A protein and the small-molecule ligand that binds it are described below.
Small molecule (SMILES): O=c1[nH]c(=O)n([C@H]2C[C@H](O)[C@@H](COP(=O)(O)O)O2)cc1I

Sequence of chain 2.A:
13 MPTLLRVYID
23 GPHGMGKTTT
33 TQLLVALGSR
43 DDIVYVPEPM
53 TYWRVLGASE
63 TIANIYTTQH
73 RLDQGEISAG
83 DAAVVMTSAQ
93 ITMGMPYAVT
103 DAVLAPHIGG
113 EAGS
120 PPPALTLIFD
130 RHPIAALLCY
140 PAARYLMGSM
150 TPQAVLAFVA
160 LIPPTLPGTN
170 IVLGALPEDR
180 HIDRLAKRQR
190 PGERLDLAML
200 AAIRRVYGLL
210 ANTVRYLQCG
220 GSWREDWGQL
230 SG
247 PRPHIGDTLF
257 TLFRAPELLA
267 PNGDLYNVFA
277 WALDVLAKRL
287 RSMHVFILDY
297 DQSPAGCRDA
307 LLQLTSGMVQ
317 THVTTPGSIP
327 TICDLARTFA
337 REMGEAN

Binding-site contacts:
Ligand atom C1' contacts residue MET95 of chain 2.A at 3.9 Å (hydrophobic).
Ligand atom OP3 contacts residue ARG189 of chain 2.A at 3.6 Å (salt-bridge).
Ligand atom OP3 contacts residue ADP1 of chain 2.B at 3.5 Å (h-bond).
Ligand atom C2 contacts residue MET95 of chain 2.A at 3.8 Å (hydrophobic).
Ligand atom C4 contacts residue TYR139 of chain 2.A at 3.2 Å (hydrophobic).
Ligand atom O4' contacts residue MET95 of chain 2.A at 3.5 Å.
Ligand atom C4' contacts residue ILE64 of chain 2.A at 3.6 Å (hydrophobic).
Ligand atom C3' contacts residue GLU192 of chain 2.A at 3.5 Å.
Ligand atom N3 contacts residue GLN92 of chain 2.A at 3.5 Å (h-bond).
Ligand atom O3' contacts residue GLU192 of chain 2.A at 2.5 Å (salt-bridge).
Ligand atom OP3 contacts residue GLU50 of chain 2.A at 3.4 Å (salt-bridge).
Ligand atom O4 contacts residue ALA134 of chain 2.A at 3.9 Å.
Ligand atom O2 contacts residue ILE67 of chain 2.A at 3.6 Å.
Ligand atom P contacts residue GLU50 of chain 2.A at 3.4 Å.
Ligand atom C5 contacts residue TYR139 of chain 2.A at 3.6 Å (hydrophobic).
Ligand atom C5' contacts residue GLU50 of chain 2.A at 3.8 Å.
Ligand atom OP2 contacts residue LYS29 of chain 2.A at 3.9 Å.
Ligand atom P contacts residue LYS29 of chain 2.A at 3.7 Å.
Ligand atom P contacts residue ADP1 of chain 2.B at 3.8 Å.
Ligand atom C2' contacts residue TYR68 of chain 2.A at 3.5 Å (hydrophobic).
Ligand atom C2 contacts residue TYR139 of chain 2.A at 3.9 Å (hydrophobic).
Ligand atom N3 contacts residue TYR139 of chain 2.A at 3.3 Å.
Ligand atom O4 contacts residue GLN92 of chain 2.A at 3.2 Å (h-bond).
Ligand atom OP1 contacts residue LYS29 of chain 2.A at 3.0 Å (salt-bridge).
Ligand atom I5 contacts residue ARG130 of chain 2.A at 3.6 Å.
Ligand atom OP2 contacts residue HIS25 of chain 2.A at 3.1 Å.
Ligand atom C3' contacts residue TYR68 of chain 2.A at 3.9 Å (hydrophobic).
Ligand atom O3' contacts residue TYR68 of chain 2.A at 3.2 Å.
Ligand atom O5' contacts residue GLU50 of chain 2.A at 3.6 Å (salt-bridge).
Ligand atom OP2 contacts residue GLY26 of chain 2.A at 3.4 Å (h-bond).
Ligand atom C6 contacts residue MET95 of chain 2.A at 3.4 Å (hydrophobic).
Ligand atom O4' contacts residue ILE64 of chain 2.A at 3.1 Å.
Ligand atom OP2 contacts residue ADP1 of chain 2.B at 3.0 Å (h-bond).
Ligand atom O4 contacts residue TYR139 of chain 2.A at 3.3 Å.
Ligand atom OP1 contacts residue ARG130 of chain 2.A at 3.1 Å (salt-bridge).
Ligand atom O4 contacts residue ALA135 of chain 2.A at 3.1 Å.
Ligand atom C5 contacts residue MET95 of chain 2.A at 3.8 Å (hydrophobic).
Ligand atom N1 contacts residue MET95 of chain 2.A at 3.5 Å.
Ligand atom OP1 contacts residue GLU50 of chain 2.A at 2.7 Å (salt-bridge).
Ligand atom OP3 contacts residue LYS29 of chain 2.A at 3.7 Å.